Binding-site contacts:
Ligand atom C1' contacts residue ASP472 of chain 1.A at 2.9 Å.
Ligand atom O6 contacts residue LYS452 of chain 1.A at 3.4 Å.
Ligand atom O4' contacts residue ASP472 of chain 1.A at 2.7 Å (salt-bridge).
Ligand atom OP2 contacts residue LYS321 of chain 1.A at 3.3 Å (salt-bridge).
Ligand atom N1 contacts residue TRP451 of chain 1.A at 2.9 Å (h-bond).
Ligand atom OP2 contacts residue GDP1 of chain 1.D at 3.0 Å (h-bond).
Ligand atom O4' contacts residue TRP470 of chain 1.A at 3.1 Å.
Ligand atom C6 contacts residue TRP470 of chain 1.A at 3.2 Å (hydrophobic).
Ligand atom OP1 contacts residue GDP1 of chain 1.D at 2.8 Å (h-bond).
Ligand atom P contacts residue GDP1 of chain 1.D at 2.4 Å.
Ligand atom C2 contacts residue TRP451 of chain 1.A at 3.6 Å (hydrophobic).
Ligand atom N1 contacts residue TRP470 of chain 1.A at 3.2 Å.
Ligand atom O6 contacts residue THR453 of chain 1.A at 3.6 Å (h-bond).
Ligand atom N3 contacts residue ASP473 of chain 1.A at 3.4 Å (salt-bridge).
Ligand atom C2 contacts residue ASP473 of chain 1.A at 3.3 Å.
Ligand atom O2' contacts residue ASP472 of chain 1.A at 3.6 Å.
Ligand atom C4 contacts residue TRP470 of chain 1.A at 3.4 Å (hydrophobic).
Ligand atom O6 contacts residue TRP451 of chain 1.A at 3.8 Å.
Ligand atom OP1 contacts residue ASN335 of chain 1.A at 3.7 Å.
Ligand atom C2 contacts residue TRP470 of chain 1.A at 3.3 Å (hydrophobic).
Ligand atom C6 contacts residue TRP451 of chain 1.A at 3.8 Å (hydrophobic).
Ligand atom O6 contacts residue TRP470 of chain 1.A at 3.5 Å.
Ligand atom N2 contacts residue ASP473 of chain 1.A at 2.4 Å (salt-bridge).
Ligand atom C5 contacts residue TRP470 of chain 1.A at 3.5 Å (hydrophobic).
Ligand atom C4' contacts residue ASP472 of chain 1.A at 3.6 Å.
Ligand atom O2' contacts residue ASP473 of chain 1.A at 2.9 Å (salt-bridge).
Ligand atom P contacts residue LYS321 of chain 1.A at 3.5 Å.
Ligand atom N7 contacts residue TRP470 of chain 1.A at 3.5 Å.
Ligand atom C8 contacts residue TRP470 of chain 1.A at 3.7 Å (hydrophobic).
Ligand atom CM7 contacts residue TRP470 of chain 1.A at 3.7 Å (hydrophobic).
Ligand atom C2' contacts residue ASP472 of chain 1.A at 3.8 Å.
Ligand atom O5' contacts residue GDP1 of chain 1.D at 2.6 Å (h-bond).
Ligand atom N3 contacts residue TRP470 of chain 1.A at 3.4 Å.
Ligand atom CM7 contacts residue ASN335 of chain 1.A at 2.9 Å.
Ligand atom N2 contacts residue TRP451 of chain 1.A at 3.4 Å (h-bond).
Ligand atom O3' contacts residue ASP472 of chain 1.A at 3.8 Å.
Ligand atom C4' contacts residue TRP470 of chain 1.A at 3.8 Å (hydrophobic).
Ligand atom C5' contacts residue TRP470 of chain 1.A at 3.5 Å (hydrophobic).
Ligand atom N9 contacts residue TRP470 of chain 1.A at 3.6 Å.
Ligand atom N2 contacts residue LYS449 of chain 1.A at 3.2 Å (salt-bridge).

Sequence of chain 1.A:
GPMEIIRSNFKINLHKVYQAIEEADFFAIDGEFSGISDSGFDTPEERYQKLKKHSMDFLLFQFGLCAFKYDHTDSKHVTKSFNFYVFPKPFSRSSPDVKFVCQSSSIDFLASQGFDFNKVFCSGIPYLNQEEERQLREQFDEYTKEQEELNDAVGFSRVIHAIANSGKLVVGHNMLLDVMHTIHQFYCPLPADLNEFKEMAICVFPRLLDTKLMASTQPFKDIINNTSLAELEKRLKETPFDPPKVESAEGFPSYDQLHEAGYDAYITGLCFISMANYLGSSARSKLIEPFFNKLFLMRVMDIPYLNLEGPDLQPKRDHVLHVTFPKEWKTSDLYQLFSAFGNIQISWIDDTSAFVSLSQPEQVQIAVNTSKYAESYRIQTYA

The protein below binds the small molecule below.
Small molecule (SMILES): CN1CN([C@@H]2O[C@H](COP(=O)(O)O)[C@@H](O)[C@H]2O)c2nc(N)[nH]c(=O)c21